Sequence of chain 1.A:
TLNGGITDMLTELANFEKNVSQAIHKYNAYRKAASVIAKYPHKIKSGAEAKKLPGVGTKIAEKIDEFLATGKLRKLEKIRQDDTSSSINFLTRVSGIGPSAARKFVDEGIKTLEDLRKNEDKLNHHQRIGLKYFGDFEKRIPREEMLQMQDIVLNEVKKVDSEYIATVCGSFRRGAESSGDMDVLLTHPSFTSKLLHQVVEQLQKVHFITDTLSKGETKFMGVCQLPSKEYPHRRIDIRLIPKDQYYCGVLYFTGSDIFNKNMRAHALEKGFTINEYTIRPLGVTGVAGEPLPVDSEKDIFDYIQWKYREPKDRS

Binding-site contacts:
Ligand atom OP1 contacts residue LYS84 of chain 1.A at 3.1 Å (salt-bridge).
Ligand atom OP2 contacts residue LYS35 of chain 1.A at 4.3 Å.
Ligand atom OPP contacts residue TYR39 of chain 1.A at 4.4 Å.
Ligand atom P2 contacts residue DG1 of chain 1.B at 1.6 Å.
Ligand atom C3' contacts residue DG1 of chain 1.B at 4.3 Å.
Ligand atom P contacts residue LYS84 of chain 1.A at 3.5 Å.
Ligand atom O32 contacts residue TYR39 of chain 1.A at 4.1 Å.
Ligand atom O22 contacts residue DG1 of chain 1.B at 2.6 Å (h-bond).
Ligand atom OPP contacts residue DG1 of chain 1.B at 2.4 Å (h-bond).
Ligand atom C1' contacts residue DG1 of chain 1.B at 3.7 Å.
Ligand atom O32 contacts residue LYS35 of chain 1.A at 2.7 Å (salt-bridge).
Ligand atom C1' contacts residue LYS72 of chain 1.A at 3.6 Å.
Ligand atom O5' contacts residue LYS84 of chain 1.A at 3.7 Å.
Ligand atom C2' contacts residue LYS68 of chain 1.A at 4.1 Å.
Ligand atom C5' contacts residue LYS84 of chain 1.A at 3.6 Å.
Ligand atom C2' contacts residue LYS72 of chain 1.A at 2.4 Å.
Ligand atom O32 contacts residue GLU26 of chain 1.A at 4.1 Å.
Ligand atom P2 contacts residue LYS35 of chain 1.A at 3.7 Å.
Ligand atom O4' contacts residue LYS68 of chain 1.A at 3.7 Å.
Ligand atom OPP contacts residue LYS72 of chain 1.A at 4.2 Å.
Ligand atom OPP contacts residue LYS68 of chain 1.A at 3.9 Å.
Ligand atom O32 contacts residue DG1 of chain 1.B at 2.5 Å (h-bond).
Ligand atom C3' contacts residue LYS68 of chain 1.A at 4.1 Å.
Ligand atom C3' contacts residue LYS72 of chain 1.A at 1.5 Å.
Ligand atom OP3 contacts residue LYS84 of chain 1.A at 3.0 Å (salt-bridge).
Ligand atom O22 contacts residue LYS35 of chain 1.A at 3.9 Å.
Ligand atom C3' contacts residue TYR39 of chain 1.A at 3.3 Å (hydrophobic).

The protein below binds the small molecule below.
Small molecule (SMILES): O=P(O)(O)OC[C@@H](O)[C@H](CCO)OP(=O)(O)O